Sequence of chain 35.N:
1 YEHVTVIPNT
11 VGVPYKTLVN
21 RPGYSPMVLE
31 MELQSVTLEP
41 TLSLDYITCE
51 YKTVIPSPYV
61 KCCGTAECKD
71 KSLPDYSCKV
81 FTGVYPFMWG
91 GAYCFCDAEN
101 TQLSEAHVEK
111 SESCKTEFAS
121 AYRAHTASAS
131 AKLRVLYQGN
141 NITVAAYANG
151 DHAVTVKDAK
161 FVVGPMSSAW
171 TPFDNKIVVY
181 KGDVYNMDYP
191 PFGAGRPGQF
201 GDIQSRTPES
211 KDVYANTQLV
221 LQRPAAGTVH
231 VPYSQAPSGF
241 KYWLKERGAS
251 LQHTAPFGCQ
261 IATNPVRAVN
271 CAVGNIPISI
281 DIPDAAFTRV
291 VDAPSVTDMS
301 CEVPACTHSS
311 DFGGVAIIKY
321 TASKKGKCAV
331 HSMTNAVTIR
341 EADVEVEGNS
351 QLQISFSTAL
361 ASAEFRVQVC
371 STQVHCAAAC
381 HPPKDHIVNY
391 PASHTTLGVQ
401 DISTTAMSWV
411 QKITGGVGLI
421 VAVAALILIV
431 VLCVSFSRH

This protein binds this small molecule.
Small molecule (SMILES): CC(=O)N[C@@H]1[C@@H](O)[C@H](O)[C@@H](CO)O[C@H]1O

Binding-site contacts:
Ligand atom N2 contacts residue THR116 of chain 35.N at 4.1 Å.
Ligand atom O4 contacts residue LYS181 of chain 35.N at 2.7 Å (salt-bridge).
Ligand atom C8 contacts residue ALA258 of chain 35.O at 3.7 Å (hydrophobic).
Ligand atom C3 contacts residue ASN259 of chain 35.O at 3.7 Å.
Ligand atom C1 contacts residue ASN259 of chain 35.O at 1.4 Å.
Ligand atom C7 contacts residue ASN259 of chain 35.O at 3.2 Å.
Ligand atom O7 contacts residue ASN259 of chain 35.O at 3.2 Å (h-bond).
Ligand atom C5 contacts residue LYS181 of chain 35.N at 3.4 Å.
Ligand atom C8 contacts residue ASN259 of chain 35.O at 4.2 Å.
Ligand atom C4 contacts residue ASN259 of chain 35.O at 4.2 Å.
Ligand atom C4 contacts residue LYS181 of chain 35.N at 3.6 Å.
Ligand atom O6 contacts residue LYS181 of chain 35.N at 3.4 Å (salt-bridge).
Ligand atom C8 contacts residue THR116 of chain 35.N at 4.3 Å.
Ligand atom C6 contacts residue LYS181 of chain 35.N at 3.4 Å.
Ligand atom C3 contacts residue LYS115 of chain 35.N at 4.3 Å.
Ligand atom O4 contacts residue PHE118 of chain 35.N at 4.1 Å.
Ligand atom O5 contacts residue ASN259 of chain 35.O at 2.3 Å (h-bond).
Ligand atom N2 contacts residue ASN259 of chain 35.O at 2.8 Å (h-bond).
Ligand atom C8 contacts residue LEU257 of chain 35.O at 4.1 Å (hydrophobic).
Ligand atom C5 contacts residue ASN259 of chain 35.O at 3.6 Å.
Ligand atom O3 contacts residue LYS115 of chain 35.N at 3.6 Å (salt-bridge).
Ligand atom C2 contacts residue ASN259 of chain 35.O at 2.4 Å.

Sequence of chain 35.O:
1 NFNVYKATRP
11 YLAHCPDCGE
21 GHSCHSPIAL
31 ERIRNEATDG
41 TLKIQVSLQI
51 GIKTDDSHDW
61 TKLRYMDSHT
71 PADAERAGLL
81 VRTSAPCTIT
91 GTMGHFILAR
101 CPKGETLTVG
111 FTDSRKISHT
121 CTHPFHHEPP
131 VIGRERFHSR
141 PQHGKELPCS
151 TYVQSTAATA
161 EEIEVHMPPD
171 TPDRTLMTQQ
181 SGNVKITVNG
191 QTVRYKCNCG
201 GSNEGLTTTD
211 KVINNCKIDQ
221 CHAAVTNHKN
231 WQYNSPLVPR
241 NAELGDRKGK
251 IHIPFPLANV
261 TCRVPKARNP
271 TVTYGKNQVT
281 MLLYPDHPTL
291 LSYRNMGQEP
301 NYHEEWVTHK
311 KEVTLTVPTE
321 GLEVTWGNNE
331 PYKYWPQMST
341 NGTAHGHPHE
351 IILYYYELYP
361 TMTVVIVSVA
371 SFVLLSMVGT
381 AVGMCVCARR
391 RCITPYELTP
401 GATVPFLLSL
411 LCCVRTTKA